Sequence of chain 1.A:
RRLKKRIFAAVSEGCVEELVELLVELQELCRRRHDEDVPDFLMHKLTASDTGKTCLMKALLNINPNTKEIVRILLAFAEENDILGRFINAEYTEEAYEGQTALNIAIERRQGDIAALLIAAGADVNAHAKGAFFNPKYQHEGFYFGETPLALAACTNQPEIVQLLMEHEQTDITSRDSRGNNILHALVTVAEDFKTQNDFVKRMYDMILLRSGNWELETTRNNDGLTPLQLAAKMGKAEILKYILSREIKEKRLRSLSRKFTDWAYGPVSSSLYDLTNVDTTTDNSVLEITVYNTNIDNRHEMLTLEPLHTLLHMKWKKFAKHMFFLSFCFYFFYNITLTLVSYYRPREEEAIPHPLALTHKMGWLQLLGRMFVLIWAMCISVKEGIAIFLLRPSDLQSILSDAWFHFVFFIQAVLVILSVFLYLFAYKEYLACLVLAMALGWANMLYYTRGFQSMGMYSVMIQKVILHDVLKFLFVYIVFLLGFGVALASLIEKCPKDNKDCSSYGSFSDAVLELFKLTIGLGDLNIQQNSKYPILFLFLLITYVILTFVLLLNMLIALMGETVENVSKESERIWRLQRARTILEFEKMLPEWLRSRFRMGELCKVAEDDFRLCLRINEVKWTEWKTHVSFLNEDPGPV

Binding-site contacts:
Ligand atom C15 contacts residue ARG693 of chain 1.A at 4.1 Å.
Ligand atom C03 contacts residue LEU420 of chain 1.A at 4.4 Å (hydrophobic).
Ligand atom C04 contacts residue LEU429 of chain 1.A at 4.1 Å (hydrophobic).
Ligand atom C05 contacts residue ARG416 of chain 1.A at 4.2 Å.
Ligand atom C09 contacts residue LEU429 of chain 1.A at 3.8 Å (hydrophobic).
Ligand atom C06 contacts residue THR421 of chain 1.A at 4.0 Å.
Ligand atom B01 contacts residue ARG693 of chain 1.A at 3.7 Å.
Ligand atom C16 contacts residue ARG693 of chain 1.A at 3.4 Å.
Ligand atom C11 contacts residue ARG696 of chain 1.A at 4.2 Å.
Ligand atom C03 contacts residue ARG693 of chain 1.A at 3.6 Å.
Ligand atom C07 contacts residue HIS417 of chain 1.A at 4.1 Å.
Ligand atom C06 contacts residue HIS417 of chain 1.A at 3.4 Å.
Ligand atom C05 contacts residue ARG693 of chain 1.A at 4.0 Å.
Ligand atom C02 contacts residue ARG693 of chain 1.A at 3.5 Å.
Ligand atom C05 contacts residue LEU694 of chain 1.A at 3.8 Å (hydrophobic).
Ligand atom C04 contacts residue LEU420 of chain 1.A at 3.7 Å (hydrophobic).
Ligand atom C13 contacts residue ARG693 of chain 1.A at 4.3 Å.
Ligand atom C12 contacts residue ARG696 of chain 1.A at 3.7 Å.
Ligand atom C07 contacts residue ARG693 of chain 1.A at 3.6 Å.
Ligand atom C15 contacts residue HIS426 of chain 1.A at 3.4 Å.
Ligand atom C07 contacts residue THR421 of chain 1.A at 4.2 Å.
Ligand atom C08 contacts residue HIS426 of chain 1.A at 4.0 Å.
Ligand atom C10 contacts residue HIS426 of chain 1.A at 4.2 Å.
Ligand atom C06 contacts residue LEU420 of chain 1.A at 4.0 Å (hydrophobic).
Ligand atom C03 contacts residue LEU429 of chain 1.A at 3.8 Å (hydrophobic).
Ligand atom C04 contacts residue ALA697 of chain 1.A at 4.4 Å (hydrophobic).
Ligand atom C05 contacts residue HIS417 of chain 1.A at 4.0 Å.
Ligand atom O14 contacts residue HIS426 of chain 1.A at 3.9 Å.
Ligand atom C09 contacts residue HIS426 of chain 1.A at 3.4 Å.
Ligand atom C07 contacts residue LEU420 of chain 1.A at 4.4 Å (hydrophobic).
Ligand atom C06 contacts residue ARG693 of chain 1.A at 4.2 Å.
Ligand atom B01 contacts residue HIS426 of chain 1.A at 3.9 Å.
Ligand atom C11 contacts residue LEU429 of chain 1.A at 3.9 Å (hydrophobic).
Ligand atom O14 contacts residue ARG693 of chain 1.A at 3.3 Å.
Ligand atom C04 contacts residue ARG693 of chain 1.A at 3.5 Å.
Ligand atom C10 contacts residue LEU429 of chain 1.A at 3.6 Å (hydrophobic).
Ligand atom C05 contacts residue LEU420 of chain 1.A at 3.5 Å (hydrophobic).
Ligand atom C11 contacts residue HIS430 of chain 1.A at 4.3 Å.
Ligand atom C04 contacts residue LEU694 of chain 1.A at 4.3 Å (hydrophobic).
Ligand atom C10 contacts residue HIS430 of chain 1.A at 3.8 Å.

A small-molecule ligand and the protein it binds are described below.
Small molecule (SMILES): NCCOB(c1ccccc1)c1ccccc1